Sequence of chain 1.A:
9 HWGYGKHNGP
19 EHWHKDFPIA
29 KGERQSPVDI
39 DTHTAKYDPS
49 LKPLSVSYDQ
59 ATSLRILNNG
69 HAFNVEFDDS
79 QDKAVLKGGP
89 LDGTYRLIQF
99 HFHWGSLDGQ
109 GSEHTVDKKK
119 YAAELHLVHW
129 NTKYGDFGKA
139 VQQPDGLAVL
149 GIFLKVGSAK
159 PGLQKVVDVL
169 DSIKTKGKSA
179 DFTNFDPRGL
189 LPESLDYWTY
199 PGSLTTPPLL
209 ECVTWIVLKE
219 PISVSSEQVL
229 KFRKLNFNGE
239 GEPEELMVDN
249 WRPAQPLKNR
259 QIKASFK

A protein and the small-molecule ligand that binds it are described below.
Small molecule (SMILES): OC[C@H]1O[C@H](O)[C@H](O)[C@@H](O)[C@@H]1O

Binding-site contacts:
Ligand atom C6 contacts residue PHE180 of chain 1.A at 3.4 Å (hydrophobic).
Ligand atom C5 contacts residue PHE180 of chain 1.A at 3.7 Å (hydrophobic).
Ligand atom O4 contacts residue ASP179 of chain 1.A at 4.0 Å.
Ligand atom C6 contacts residue ASN182 of chain 1.A at 4.5 Å.
Ligand atom O5 contacts residue PHE180 of chain 1.A at 4.3 Å.
Ligand atom C1 contacts residue LYS163 of chain 1.A at 4.2 Å.
Ligand atom C4 contacts residue THR181 of chain 1.A at 3.2 Å.
Ligand atom O6 contacts residue ASN182 of chain 1.A at 3.1 Å (h-bond).
Ligand atom O6 contacts residue THR181 of chain 1.A at 2.9 Å (h-bond).
Ligand atom C6 contacts residue THR181 of chain 1.A at 3.2 Å.
Ligand atom O5 contacts residue LYS163 of chain 1.A at 3.7 Å.
Ligand atom O6 contacts residue PHE183 of chain 1.A at 3.4 Å (h-bond).
Ligand atom O4 contacts residue THR181 of chain 1.A at 2.8 Å (h-bond).
Ligand atom C5 contacts residue THR181 of chain 1.A at 3.8 Å.
Ligand atom C6 contacts residue PHE183 of chain 1.A at 3.9 Å (hydrophobic).
Ligand atom O4 contacts residue PHE180 of chain 1.A at 3.7 Å.